Sequence of chain 3.A:
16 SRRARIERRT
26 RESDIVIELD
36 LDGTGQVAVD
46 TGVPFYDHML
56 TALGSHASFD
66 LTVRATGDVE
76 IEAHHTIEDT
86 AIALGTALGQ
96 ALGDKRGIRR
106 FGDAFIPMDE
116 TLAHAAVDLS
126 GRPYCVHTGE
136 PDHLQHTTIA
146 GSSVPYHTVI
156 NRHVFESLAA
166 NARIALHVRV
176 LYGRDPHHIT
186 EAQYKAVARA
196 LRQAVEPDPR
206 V

Binding-site contacts:
Ligand atom C3 contacts residue HIS80 of chain 22.A at 4.2 Å.
Ligand atom C4 contacts residue ARG127 of chain 3.A at 3.3 Å.
Ligand atom N11 contacts residue MN1 of chain 6.C at 2.2 Å.
Ligand atom C3 contacts residue MET113 of chain 6.A at 3.5 Å (hydrophobic).
Ligand atom N2 contacts residue GLU83 of chain 22.A at 3.1 Å (salt-bridge).
Ligand atom N2 contacts residue MET113 of chain 6.A at 3.5 Å.
Ligand atom C1 contacts residue MN1 of chain 22.B at 3.2 Å.
Ligand atom N10 contacts residue MET113 of chain 6.A at 3.5 Å.
Ligand atom N2 contacts residue MN1 of chain 22.B at 2.3 Å.
Ligand atom C3 contacts residue GLU83 of chain 22.A at 3.5 Å.
Ligand atom C1 contacts residue GLU186 of chain 6.A at 4.0 Å.
Ligand atom C1 contacts residue HIS183 of chain 6.A at 3.7 Å.
Ligand atom N2 contacts residue HIS80 of chain 22.A at 4.3 Å.
Ligand atom N11 contacts residue HIS182 of chain 6.A at 3.1 Å (h-bond).
Ligand atom O9 contacts residue ARG127 of chain 3.A at 3.0 Å (salt-bridge).
Ligand atom C1 contacts residue HIS80 of chain 22.A at 3.7 Å.
Ligand atom C1 contacts residue MN1 of chain 6.C at 3.3 Å.
Ligand atom N10 contacts residue MN1 of chain 6.C at 3.1 Å.
Ligand atom C3 contacts residue MN1 of chain 22.B at 3.4 Å.
Ligand atom C1 contacts residue GLU83 of chain 22.A at 4.1 Å.
Ligand atom C7 contacts residue ARG127 of chain 3.A at 3.7 Å.
Ligand atom N2 contacts residue HIS183 of chain 6.A at 3.5 Å (h-bond).
Ligand atom N11 contacts residue GLU186 of chain 6.A at 3.1 Å (salt-bridge).
Ligand atom C5 contacts residue ARG127 of chain 3.A at 3.5 Å.
Ligand atom C4 contacts residue MN1 of chain 22.B at 3.9 Å.
Ligand atom N2 contacts residue HIS79 of chain 22.A at 3.1 Å (h-bond).
Ligand atom N6 contacts residue HIS80 of chain 22.A at 4.0 Å.
Ligand atom N6 contacts residue GLU27 of chain 22.A at 4.3 Å.
Ligand atom C1 contacts residue HIS79 of chain 22.A at 3.1 Å.
Ligand atom C4 contacts residue GLU83 of chain 22.A at 3.4 Å.
Ligand atom C1 contacts residue MET113 of chain 6.A at 3.5 Å (hydrophobic).
Ligand atom O9 contacts residue MET113 of chain 6.A at 4.3 Å.
Ligand atom C3 contacts residue MN1 of chain 6.C at 4.3 Å.
Ligand atom C4 contacts residue MET113 of chain 6.A at 4.3 Å (hydrophobic).
Ligand atom N10 contacts residue GLU186 of chain 6.A at 3.9 Å.
Ligand atom C1 contacts residue HIS182 of chain 6.A at 3.5 Å.
Ligand atom N10 contacts residue HIS80 of chain 22.A at 3.4 Å (h-bond).
Ligand atom N11 contacts residue MET113 of chain 6.A at 3.5 Å.
Ligand atom N6 contacts residue ASP84 of chain 22.A at 4.1 Å.
Ligand atom N11 contacts residue HIS80 of chain 22.A at 3.0 Å (h-bond).

The small molecule below binds the protein below.
Small molecule (SMILES): N[C@@H](Cc1nnc[nH]1)C(=O)O

Sequence of chain 22.A:
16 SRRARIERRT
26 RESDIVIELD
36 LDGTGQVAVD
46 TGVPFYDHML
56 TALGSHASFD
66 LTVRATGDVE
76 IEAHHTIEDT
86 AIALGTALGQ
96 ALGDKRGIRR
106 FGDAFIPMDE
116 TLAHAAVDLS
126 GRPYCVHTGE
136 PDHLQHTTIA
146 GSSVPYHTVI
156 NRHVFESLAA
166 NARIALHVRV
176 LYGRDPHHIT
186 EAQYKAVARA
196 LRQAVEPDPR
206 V

Sequence of chain 6.A:
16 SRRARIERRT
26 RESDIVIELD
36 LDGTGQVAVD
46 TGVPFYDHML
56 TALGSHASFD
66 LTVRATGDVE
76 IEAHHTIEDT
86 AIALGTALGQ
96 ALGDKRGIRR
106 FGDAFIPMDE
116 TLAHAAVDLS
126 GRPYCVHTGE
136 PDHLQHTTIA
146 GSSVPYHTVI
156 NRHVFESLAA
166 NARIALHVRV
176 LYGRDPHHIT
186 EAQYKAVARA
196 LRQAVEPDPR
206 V